Sequence of chain 1.A:
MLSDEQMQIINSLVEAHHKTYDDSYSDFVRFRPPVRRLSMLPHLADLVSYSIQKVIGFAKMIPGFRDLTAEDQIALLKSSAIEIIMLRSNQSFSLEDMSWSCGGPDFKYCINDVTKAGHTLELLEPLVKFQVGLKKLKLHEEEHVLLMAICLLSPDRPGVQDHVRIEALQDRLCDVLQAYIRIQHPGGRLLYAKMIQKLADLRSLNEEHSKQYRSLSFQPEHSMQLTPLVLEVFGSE

This small molecule binds to this protein.
Small molecule (SMILES): C=C1/C(=C\C=C2/CCC[C@@]3(C)[C@H]2CCCC[C@H]3[C@H](C)CCCC(C)(C)O)C[C@@H](O)C[C@@H]1O

Binding-site contacts:
Ligand atom C6 contacts residue LEU190 of chain 1.A at 3.6 Å (hydrophobic).
Ligand atom C25 contacts residue SER155 of chain 1.A at 3.8 Å.
Ligand atom C1 contacts residue VAL111 of chain 1.A at 3.7 Å (hydrophobic).
Ligand atom C26 contacts residue SER155 of chain 1.A at 3.9 Å.
Ligand atom C32 contacts residue SER114 of chain 1.A at 3.2 Å.
Ligand atom C26 contacts residue TYR24 of chain 1.A at 3.4 Å (hydrophobic).
Ligand atom O27 contacts residue SER152 of chain 1.A at 3.5 Å.
Ligand atom C11 contacts residue HIS182 of chain 1.A at 3.9 Å.
Ligand atom C26 contacts residue CYS165 of chain 1.A at 3.9 Å (hydrophobic).
Ligand atom O27 contacts residue TYR24 of chain 1.A at 2.7 Å (h-bond).
Ligand atom C15 contacts residue VAL293 of chain 1.A at 3.8 Å (hydrophobic).
Ligand atom C32 contacts residue ILE148 of chain 1.A at 3.9 Å (hydrophobic).
Ligand atom C12 contacts residue HIS182 of chain 1.A at 3.8 Å.
Ligand atom C22 contacts residue SER152 of chain 1.A at 3.5 Å.
Ligand atom C13 contacts residue VAL111 of chain 1.A at 3.6 Å (hydrophobic).
Ligand atom C26 contacts residue TYR28 of chain 1.A at 3.5 Å (hydrophobic).
Ligand atom C14 contacts residue HIS272 of chain 1.A at 3.9 Å.
Ligand atom C19 contacts residue TRP163 of chain 1.A at 3.5 Å (hydrophobic).
Ligand atom C4 contacts residue ILE148 of chain 1.A at 3.6 Å (hydrophobic).
Ligand atom O16 contacts residue HIS272 of chain 1.A at 2.9 Å (h-bond).
Ligand atom C15 contacts residue PHE297 of chain 1.A at 3.9 Å (hydrophobic).
Ligand atom C24 contacts residue SER152 of chain 1.A at 3.9 Å.
Ligand atom O30 contacts residue ARG151 of chain 1.A at 2.8 Å (salt-bridge).
Ligand atom C12 contacts residue VAL111 of chain 1.A at 3.9 Å (hydrophobic).
Ligand atom C28 contacts residue TYR24 of chain 1.A at 3.8 Å (hydrophobic).
Ligand atom C15 contacts residue TYR276 of chain 1.A at 3.7 Å (hydrophobic).
Ligand atom O16 contacts residue HIS182 of chain 1.A at 3.1 Å (h-bond).
Ligand atom C5 contacts residue MET149 of chain 1.A at 3.8 Å (hydrophobic).
Ligand atom C17 contacts residue LEU104 of chain 1.A at 3.7 Å (hydrophobic).
Ligand atom C23 contacts residue SER152 of chain 1.A at 3.7 Å.
Ligand atom C25 contacts residue CYS165 of chain 1.A at 3.3 Å (hydrophobic).
Ligand atom C13 contacts residue HIS272 of chain 1.A at 3.9 Å.
Ligand atom O30 contacts residue SER114 of chain 1.A at 3.0 Å (h-bond).
Ligand atom C10 contacts residue VAL177 of chain 1.A at 3.5 Å (hydrophobic).
Ligand atom C29 contacts residue ARG151 of chain 1.A at 3.8 Å.
Ligand atom O27 contacts residue SER155 of chain 1.A at 3.0 Å (h-bond).
Ligand atom C10 contacts residue HIS182 of chain 1.A at 3.5 Å.
Ligand atom C31 contacts residue SER114 of chain 1.A at 3.9 Å.
Ligand atom O27 contacts residue ARG151 of chain 1.A at 3.9 Å.
Ligand atom O16 contacts residue TYR276 of chain 1.A at 3.7 Å.